Binding-site contacts:
Ligand atom C01 contacts residue PHE195 of chain 1.A at 3.8 Å (hydrophobic).
Ligand atom C18 contacts residue PHE221 of chain 1.A at 3.6 Å (hydrophobic).
Ligand atom C01 contacts residue PHE193 of chain 1.A at 3.7 Å (hydrophobic).
Ligand atom C29 contacts residue ALA285 of chain 1.A at 3.5 Å (hydrophobic).
Ligand atom C12 contacts residue ILE100 of chain 1.A at 3.8 Å (hydrophobic).
Ligand atom S11 contacts residue ILE100 of chain 1.A at 3.6 Å.
Ligand atom C26 contacts residue THR289 of chain 1.A at 3.5 Å.
Ligand atom C23 contacts residue ILE281 of chain 1.A at 3.9 Å (hydrophobic).
Ligand atom C29 contacts residue HEM1 of chain 1.B at 2.8 Å.
Ligand atom C10 contacts residue ILE100 of chain 1.A at 3.7 Å (hydrophobic).
Ligand atom C15 contacts residue PHE284 of chain 1.A at 4.0 Å (hydrophobic).
Ligand atom C23 contacts residue ALA285 of chain 1.A at 3.4 Å (hydrophobic).
Ligand atom C19 contacts residue PHE284 of chain 1.A at 3.5 Å (hydrophobic).
Ligand atom C24 contacts residue ALA285 of chain 1.A at 3.4 Å (hydrophobic).
Ligand atom S11 contacts residue PHE88 of chain 1.A at 3.7 Å.
Ligand atom C20 contacts residue ILE281 of chain 1.A at 3.8 Å (hydrophobic).
Ligand atom O21 contacts residue ILE281 of chain 1.A at 3.6 Å.
Ligand atom C12 contacts residue SER99 of chain 1.A at 3.8 Å.
Ligand atom C27 contacts residue THR289 of chain 1.A at 3.8 Å.
Ligand atom C23 contacts residue PHE284 of chain 1.A at 3.6 Å (hydrophobic).
Ligand atom C20 contacts residue SER99 of chain 1.A at 3.7 Å.
Ligand atom C19 contacts residue PHE221 of chain 1.A at 3.3 Å (hydrophobic).
Ligand atom N28 contacts residue HEM1 of chain 1.B at 2.1 Å.
Ligand atom C17 contacts residue PHE284 of chain 1.A at 3.6 Å (hydrophobic).
Ligand atom O21 contacts residue SER99 of chain 1.A at 2.7 Å (h-bond).
Ligand atom C33 contacts residue HEM1 of chain 1.B at 3.5 Å.
Ligand atom N22 contacts residue PHE284 of chain 1.A at 3.2 Å.
Ligand atom C16 contacts residue PHE193 of chain 1.A at 3.4 Å (hydrophobic).
Ligand atom C03 contacts residue PHE195 of chain 1.A at 3.4 Å (hydrophobic).
Ligand atom C17 contacts residue LEU191 of chain 1.A at 3.4 Å (hydrophobic).
Ligand atom N14 contacts residue PHE284 of chain 1.A at 3.5 Å.
Ligand atom C15 contacts residue PHE221 of chain 1.A at 3.9 Å (hydrophobic).
Ligand atom C30 contacts residue ARG85 of chain 1.A at 3.4 Å.
Ligand atom C25 contacts residue PHE284 of chain 1.A at 3.2 Å (hydrophobic).
Ligand atom C04 contacts residue ARG192 of chain 1.A at 3.6 Å.
Ligand atom C18 contacts residue PHE284 of chain 1.A at 3.3 Å (hydrophobic).
Ligand atom C07 contacts residue PHE195 of chain 1.A at 3.5 Å (hydrophobic).
Ligand atom C34 contacts residue HEM1 of chain 1.B at 3.9 Å.
Ligand atom C27 contacts residue HEM1 of chain 1.B at 3.1 Å.
Ligand atom C12 contacts residue ILE281 of chain 1.A at 3.8 Å (hydrophobic).

A protein and the small-molecule ligand that binds it are described below.
Small molecule (SMILES): C=C(N[C@H](CSC[C@H](NC1CCCC1)C(=O)NCc1cccnc1)Cc1ccccc1)OC(C)(C)C

Sequence of chain 1.A:
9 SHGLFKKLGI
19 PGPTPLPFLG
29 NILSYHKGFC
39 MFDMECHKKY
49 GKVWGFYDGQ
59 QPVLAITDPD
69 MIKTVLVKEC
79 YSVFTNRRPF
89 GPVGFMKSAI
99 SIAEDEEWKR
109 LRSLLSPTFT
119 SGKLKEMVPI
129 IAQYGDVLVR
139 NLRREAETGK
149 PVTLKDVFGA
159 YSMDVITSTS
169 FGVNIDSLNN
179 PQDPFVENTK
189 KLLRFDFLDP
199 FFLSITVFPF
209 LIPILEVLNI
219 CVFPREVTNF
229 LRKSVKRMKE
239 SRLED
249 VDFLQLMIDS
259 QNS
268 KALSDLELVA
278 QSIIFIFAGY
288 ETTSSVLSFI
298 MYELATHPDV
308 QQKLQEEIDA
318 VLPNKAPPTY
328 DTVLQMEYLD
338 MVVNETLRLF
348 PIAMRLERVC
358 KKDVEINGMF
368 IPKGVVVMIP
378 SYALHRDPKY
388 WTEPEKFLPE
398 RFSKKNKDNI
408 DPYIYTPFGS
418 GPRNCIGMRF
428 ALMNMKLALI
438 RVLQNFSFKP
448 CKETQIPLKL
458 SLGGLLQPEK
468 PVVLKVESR